Binding-site contacts:
Ligand atom PB contacts residue TYR370 of chain 1.F at 3.4 Å.
Ligand atom O2B contacts residue TYR335 of chain 1.F at 3.1 Å.
Ligand atom O2D contacts residue TRP184 of chain 1.F at 3.3 Å (h-bond).
Ligand atom N3 contacts residue TYR179 of chain 1.F at 3.4 Å.
Ligand atom C2 contacts residue TYR179 of chain 1.F at 3.6 Å (hydrophobic).
Ligand atom C4 contacts residue ASN296 of chain 1.F at 3.6 Å.
Ligand atom O2 contacts residue THR180 of chain 1.F at 3.5 Å (h-bond).
Ligand atom O1A contacts residue TYR209 of chain 1.F at 2.8 Å (h-bond).
Ligand atom O3D contacts residue VAL195 of chain 1.F at 3.7 Å.
Ligand atom C4 contacts residue TYR179 of chain 1.F at 3.7 Å (hydrophobic).
Ligand atom O3' contacts residue PHE210 of chain 1.F at 3.3 Å.
Ligand atom N3 contacts residue PHE175 of chain 1.F at 2.7 Å (h-bond).
Ligand atom O4' contacts residue FAD1 of chain 1.U at 2.9 Å (h-bond).
Ligand atom O2B contacts residue TYR370 of chain 1.F at 3.0 Å (h-bond).
Ligand atom O4 contacts residue ASN296 of chain 1.F at 3.0 Å (h-bond).
Ligand atom O1B contacts residue TYR335 of chain 1.F at 3.1 Å (h-bond).
Ligand atom O3D contacts residue TRP184 of chain 1.F at 3.0 Å (h-bond).
Ligand atom O5' contacts residue ARG305 of chain 1.F at 3.1 Å (salt-bridge).
Ligand atom O2D contacts residue THR180 of chain 1.F at 2.7 Å (h-bond).
Ligand atom O1B contacts residue ARG305 of chain 1.F at 3.2 Å (salt-bridge).
Ligand atom C5 contacts residue ASN296 of chain 1.F at 3.5 Å.
Ligand atom C1' contacts residue ARG305 of chain 1.F at 3.4 Å.
Ligand atom O6' contacts residue HIS109 of chain 1.F at 3.3 Å (h-bond).
Ligand atom O2 contacts residue PHE176 of chain 1.F at 3.1 Å.
Ligand atom C2D contacts residue THR180 of chain 1.F at 3.5 Å.
Ligand atom O2 contacts residue PHE175 of chain 1.F at 3.2 Å (h-bond).
Ligand atom O4' contacts residue PHE210 of chain 1.F at 3.0 Å.
Ligand atom O2' contacts residue FAD1 of chain 1.U at 3.4 Å.
Ligand atom O5' contacts residue FAD1 of chain 1.U at 3.5 Å (h-bond).
Ligand atom O2A contacts residue ARG198 of chain 1.F at 3.1 Å (salt-bridge).
Ligand atom C4 contacts residue PHE175 of chain 1.F at 3.7 Å (hydrophobic).
Ligand atom O3A contacts residue TYR370 of chain 1.F at 2.9 Å (h-bond).
Ligand atom C5' contacts residue ARG305 of chain 1.F at 3.3 Å.
Ligand atom C1' contacts residue FAD1 of chain 1.U at 3.4 Å.
Ligand atom O3B contacts residue ARG305 of chain 1.F at 3.1 Å (salt-bridge).
Ligand atom O2 contacts residue TYR179 of chain 1.F at 3.4 Å.
Ligand atom C2 contacts residue PHE175 of chain 1.F at 3.5 Å (hydrophobic).
Ligand atom C2' contacts residue FAD1 of chain 1.U at 3.3 Å.
Ligand atom O2D contacts residue VAL195 of chain 1.F at 3.5 Å.
Ligand atom O2' contacts residue ARG198 of chain 1.F at 3.2 Å (salt-bridge).

Sequence of chain 1.F:
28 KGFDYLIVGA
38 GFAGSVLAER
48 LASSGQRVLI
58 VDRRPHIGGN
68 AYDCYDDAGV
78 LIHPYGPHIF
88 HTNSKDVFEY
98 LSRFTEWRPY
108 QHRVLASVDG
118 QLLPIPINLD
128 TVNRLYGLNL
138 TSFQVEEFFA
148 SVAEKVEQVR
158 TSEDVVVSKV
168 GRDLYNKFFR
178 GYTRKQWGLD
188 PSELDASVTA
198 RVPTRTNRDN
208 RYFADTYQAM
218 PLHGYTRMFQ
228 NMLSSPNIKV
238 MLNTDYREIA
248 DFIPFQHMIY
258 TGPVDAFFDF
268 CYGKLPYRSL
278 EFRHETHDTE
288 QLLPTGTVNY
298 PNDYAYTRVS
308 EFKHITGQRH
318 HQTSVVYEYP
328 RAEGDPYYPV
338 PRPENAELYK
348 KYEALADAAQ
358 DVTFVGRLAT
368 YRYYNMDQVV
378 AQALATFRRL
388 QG

This small molecule binds to this protein.
Small molecule (SMILES): O=c1ccn([C@@H]2O[C@H](CO[P](=O)(O)O[P](=O)(O)O[C@H]3O[C@H](CO)[C@H](O)[C@H](O)[C@H]3O)[C@@H](O)[C@H]2O)c(=O)[nH]1